Sequence of chain 1.A:
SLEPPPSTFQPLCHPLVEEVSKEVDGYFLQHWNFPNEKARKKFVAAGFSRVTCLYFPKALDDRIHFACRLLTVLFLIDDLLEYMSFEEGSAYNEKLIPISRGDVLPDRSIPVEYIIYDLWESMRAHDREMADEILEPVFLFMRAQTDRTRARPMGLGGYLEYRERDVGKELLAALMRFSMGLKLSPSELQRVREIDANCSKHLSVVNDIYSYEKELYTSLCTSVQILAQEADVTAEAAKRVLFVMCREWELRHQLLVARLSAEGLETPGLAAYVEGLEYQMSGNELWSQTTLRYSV

Binding-site contacts:
Ligand atom C4 contacts residue TYR67 of chain 1.A at 3.8 Å (hydrophobic).
Ligand atom C8 contacts residue LEU184 of chain 1.A at 3.6 Å (hydrophobic).
Ligand atom C14 contacts residue ASP90 of chain 1.A at 4.1 Å.
Ligand atom O1 contacts residue TRP308 of chain 1.A at 4.3 Å.
Ligand atom C3 contacts residue TYR67 of chain 1.A at 4.1 Å (hydrophobic).
Ligand atom C11 contacts residue PHE153 of chain 1.A at 3.4 Å (hydrophobic).
Ligand atom C7 contacts residue LEU184 of chain 1.A at 3.8 Å (hydrophobic).
Ligand atom C10 contacts residue GLY180 of chain 1.A at 3.9 Å.
Ligand atom O1 contacts residue ARG314 of chain 1.A at 3.1 Å (salt-bridge).
Ligand atom O3A contacts residue ARG314 of chain 1.A at 2.9 Å (salt-bridge).
Ligand atom O1 contacts residue TYR315 of chain 1.A at 4.0 Å.
Ligand atom C6 contacts residue TYR67 of chain 1.A at 3.7 Å (hydrophobic).
Ligand atom C3 contacts residue TRP308 of chain 1.A at 3.5 Å (hydrophobic).
Ligand atom C14 contacts residue PHE87 of chain 1.A at 3.3 Å (hydrophobic).
Ligand atom C13 contacts residue PHE153 of chain 1.A at 3.7 Å (hydrophobic).
Ligand atom C1 contacts residue TRP308 of chain 1.A at 4.0 Å (hydrophobic).
Ligand atom C5 contacts residue TYR67 of chain 1.A at 3.6 Å (hydrophobic).
Ligand atom C5 contacts residue TRP308 of chain 1.A at 3.8 Å (hydrophobic).
Ligand atom O2A contacts residue TYR315 of chain 1.A at 2.5 Å (h-bond).
Ligand atom PA contacts residue ARG314 of chain 1.A at 3.6 Å.
Ligand atom C15 contacts residue PHE87 of chain 1.A at 3.9 Å (hydrophobic).
Ligand atom C4 contacts residue TRP308 of chain 1.A at 3.6 Å (hydrophobic).
Ligand atom C12 contacts residue PHE153 of chain 1.A at 3.3 Å (hydrophobic).
Ligand atom C6 contacts residue LEU184 of chain 1.A at 3.8 Å (hydrophobic).
Ligand atom C9 contacts residue LEU184 of chain 1.A at 3.9 Å (hydrophobic).
Ligand atom PA contacts residue TYR315 of chain 1.A at 3.8 Å.
Ligand atom PB contacts residue ARG314 of chain 1.A at 3.3 Å.
Ligand atom C1 contacts residue TYR315 of chain 1.A at 3.8 Å (hydrophobic).
Ligand atom C14 contacts residue LEU86 of chain 1.A at 3.3 Å (hydrophobic).
Ligand atom C4 contacts residue ASN305 of chain 1.A at 3.3 Å.
Ligand atom O3B contacts residue ARG314 of chain 1.A at 2.5 Å (salt-bridge).
Ligand atom C13 contacts residue PHE87 of chain 1.A at 3.9 Å (hydrophobic).
Ligand atom C10 contacts residue LEU184 of chain 1.A at 3.5 Å (hydrophobic).
Ligand atom C15 contacts residue PHE153 of chain 1.A at 4.2 Å (hydrophobic).
Ligand atom C15 contacts residue ARG314 of chain 1.A at 4.0 Å.
Ligand atom O1B contacts residue ARG314 of chain 1.A at 4.1 Å.
Ligand atom C2 contacts residue TRP308 of chain 1.A at 3.5 Å (hydrophobic).
Ligand atom C4 contacts residue ASN219 of chain 1.A at 3.1 Å.
Ligand atom C1 contacts residue ASN219 of chain 1.A at 4.2 Å.
Ligand atom O2A contacts residue ASN219 of chain 1.A at 4.2 Å.

A small-molecule ligand and the protein it binds are described below.
Small molecule (SMILES): CC(C)=CCC/C(C)=C/CC/C(C)=C/CO[P](=O)(O)OP(=O)(O)O